Sequence of chain 1.B:
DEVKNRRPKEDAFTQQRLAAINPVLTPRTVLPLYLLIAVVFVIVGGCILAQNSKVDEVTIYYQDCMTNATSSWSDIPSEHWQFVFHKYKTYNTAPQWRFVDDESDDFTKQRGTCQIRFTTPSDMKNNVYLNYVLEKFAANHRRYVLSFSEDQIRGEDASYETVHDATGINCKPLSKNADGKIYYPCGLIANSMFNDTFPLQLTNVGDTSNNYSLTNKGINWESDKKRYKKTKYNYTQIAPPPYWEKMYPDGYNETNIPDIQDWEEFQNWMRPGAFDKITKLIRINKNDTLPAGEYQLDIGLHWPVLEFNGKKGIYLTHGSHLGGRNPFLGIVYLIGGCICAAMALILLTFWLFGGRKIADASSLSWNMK

A small-molecule ligand and the protein it binds are described below.
Small molecule (SMILES): CC(=O)N[C@@H]1[C@@H](O)[C@H](O)[C@@H](CO)O[C@H]1O

Binding-site contacts:
Ligand atom O7 contacts residue LYS331 of chain 1.B at 2.9 Å (salt-bridge).
Ligand atom C2 contacts residue ASN332 of chain 1.B at 2.5 Å.
Ligand atom O6 contacts residue THR260 of chain 1.B at 3.8 Å.
Ligand atom C5 contacts residue ASN332 of chain 1.B at 3.7 Å.
Ligand atom C1 contacts residue ASN332 of chain 1.B at 1.4 Å.
Ligand atom C6 contacts residue THR260 of chain 1.B at 3.2 Å.
Ligand atom N2 contacts residue ASN332 of chain 1.B at 2.9 Å (h-bond).
Ligand atom O5 contacts residue ASN332 of chain 1.B at 2.4 Å (h-bond).
Ligand atom O7 contacts residue ASN332 of chain 1.B at 3.8 Å.
Ligand atom C7 contacts residue LYS331 of chain 1.B at 4.1 Å.
Ligand atom C4 contacts residue ASN332 of chain 1.B at 4.3 Å.
Ligand atom C3 contacts residue ASN332 of chain 1.B at 3.8 Å.
Ligand atom C7 contacts residue ASN332 of chain 1.B at 3.6 Å.